A protein and the small-molecule ligand that binds it are described below.
Small molecule (SMILES): Cc1ccncc1NC(=O)C[C@H](c1ccsc1)N1CCC(O)CC1

Sequence of chain 1.A:
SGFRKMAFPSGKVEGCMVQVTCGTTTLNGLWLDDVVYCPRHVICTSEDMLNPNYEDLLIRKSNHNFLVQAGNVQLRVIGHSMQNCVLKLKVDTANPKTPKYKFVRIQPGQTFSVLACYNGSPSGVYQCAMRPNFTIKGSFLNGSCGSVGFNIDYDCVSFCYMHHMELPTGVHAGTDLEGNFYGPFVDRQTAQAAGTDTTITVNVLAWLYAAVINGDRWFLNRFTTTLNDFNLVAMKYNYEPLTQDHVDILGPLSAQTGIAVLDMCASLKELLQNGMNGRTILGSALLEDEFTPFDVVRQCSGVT

Sequence of chain 2.A:
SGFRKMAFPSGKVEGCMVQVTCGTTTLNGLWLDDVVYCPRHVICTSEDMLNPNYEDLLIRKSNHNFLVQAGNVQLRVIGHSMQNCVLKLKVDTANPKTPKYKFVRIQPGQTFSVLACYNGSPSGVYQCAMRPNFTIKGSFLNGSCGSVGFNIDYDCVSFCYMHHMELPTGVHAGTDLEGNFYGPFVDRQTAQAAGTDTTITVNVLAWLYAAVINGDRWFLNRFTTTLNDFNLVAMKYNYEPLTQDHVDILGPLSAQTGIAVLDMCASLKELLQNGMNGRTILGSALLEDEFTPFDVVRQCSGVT

Binding-site contacts:
Ligand atom C6 contacts residue HIS164 of chain 2.A at 3.7 Å.
Ligand atom C9 contacts residue MET49 of chain 2.A at 3.7 Å (hydrophobic).
Ligand atom N contacts residue PHE140 of chain 2.A at 3.7 Å.
Ligand atom C contacts residue ASN142 of chain 2.A at 4.0 Å.
Ligand atom C17 contacts residue MET165 of chain 2.A at 3.5 Å (hydrophobic).
Ligand atom C4 contacts residue GLU166 of chain 2.A at 3.8 Å.
Ligand atom C3 contacts residue GLU166 of chain 2.A at 3.6 Å.
Ligand atom C2 contacts residue ASN142 of chain 2.A at 3.7 Å.
Ligand atom O contacts residue GLU166 of chain 2.A at 3.0 Å (salt-bridge).
Ligand atom C10 contacts residue MET49 of chain 2.A at 3.9 Å (hydrophobic).
Ligand atom N1 contacts residue HIS164 of chain 2.A at 4.0 Å.
Ligand atom C5 contacts residue GLU166 of chain 2.A at 3.9 Å.
Ligand atom C4 contacts residue CYS145 of chain 2.A at 3.8 Å (hydrophobic).
Ligand atom O contacts residue MET165 of chain 2.A at 3.5 Å.
Ligand atom C7 contacts residue HIS41 of chain 2.A at 4.0 Å.
Ligand atom C3 contacts residue LEU141 of chain 2.A at 3.6 Å (hydrophobic).
Ligand atom N contacts residue LEU141 of chain 2.A at 4.0 Å.
Ligand atom C6 contacts residue MET165 of chain 2.A at 4.0 Å (hydrophobic).
Ligand atom C1 contacts residue GLU166 of chain 2.A at 3.8 Å.
Ligand atom C2 contacts residue GLU166 of chain 2.A at 3.5 Å.
Ligand atom C15 contacts residue HIS41 of chain 2.A at 3.6 Å.
Ligand atom C12 contacts residue ASN142 of chain 2.A at 3.6 Å.
Ligand atom C contacts residue GLU166 of chain 2.A at 3.8 Å.
Ligand atom C11 contacts residue MET49 of chain 2.A at 3.9 Å (hydrophobic).
Ligand atom S contacts residue HIS41 of chain 2.A at 3.9 Å.
Ligand atom N contacts residue HIS163 of chain 2.A at 2.9 Å (h-bond).
Ligand atom N1 contacts residue CYS145 of chain 2.A at 3.5 Å (h-bond).
Ligand atom C14 contacts residue MET165 of chain 2.A at 3.8 Å (hydrophobic).
Ligand atom C2 contacts residue LEU141 of chain 2.A at 3.6 Å (hydrophobic).
Ligand atom C16 contacts residue HIS41 of chain 2.A at 3.5 Å.
Ligand atom N contacts residue GLU166 of chain 2.A at 3.6 Å.
Ligand atom C10 contacts residue GLN189 of chain 2.A at 3.4 Å.
Ligand atom C7 contacts residue HIS164 of chain 2.A at 3.5 Å.
Ligand atom C6 contacts residue GLU166 of chain 2.A at 3.9 Å.
Ligand atom C3 contacts residue PHE140 of chain 2.A at 3.3 Å (hydrophobic).
Ligand atom C4 contacts residue HIS163 of chain 2.A at 3.2 Å.
Ligand atom N contacts residue SER144 of chain 2.A at 3.8 Å.
Ligand atom C9 contacts residue GLN189 of chain 2.A at 3.6 Å.
Ligand atom C7 contacts residue MET165 of chain 2.A at 3.7 Å (hydrophobic).
Ligand atom C5 contacts residue CYS145 of chain 2.A at 4.0 Å (hydrophobic).